The small molecule below binds the protein below.
Small molecule (SMILES): N[C@H](c1ccccc1)c1ccccc1Cn1c(=S)[nH]c(=O)c2[nH]ccc21

Sequence of chain 1.A:
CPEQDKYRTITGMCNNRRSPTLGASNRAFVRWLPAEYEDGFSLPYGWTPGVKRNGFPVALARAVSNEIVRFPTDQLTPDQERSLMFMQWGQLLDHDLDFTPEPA

Binding-site contacts:
Ligand atom C5 contacts residue PHE254 of chain 1.C at 3.6 Å (hydrophobic).
Ligand atom C14 contacts residue ARG127 of chain 1.C at 3.8 Å.
Ligand atom C6 contacts residue PHE254 of chain 1.C at 3.7 Å (hydrophobic).
Ligand atom C27 contacts residue PHE99 of chain 1.A at 3.6 Å (hydrophobic).
Ligand atom O22 contacts residue HEM1 of chain 1.I at 3.1 Å.
Ligand atom C23 contacts residue PHE99 of chain 1.A at 4.0 Å (hydrophobic).
Ligand atom C7 contacts residue PRO108 of chain 1.C at 3.7 Å (hydrophobic).
Ligand atom C13 contacts residue THR126 of chain 1.C at 3.8 Å.
Ligand atom C28 contacts residue PHE99 of chain 1.A at 3.9 Å (hydrophobic).
Ligand atom C9 contacts residue GLU4 of chain 1.C at 3.9 Å.
Ligand atom C7 contacts residue MET299 of chain 1.C at 3.6 Å (hydrophobic).
Ligand atom C6 contacts residue PRO108 of chain 1.C at 4.1 Å (hydrophobic).
Ligand atom C26 contacts residue THR100 of chain 1.A at 3.4 Å.
Ligand atom N24 contacts residue ARG127 of chain 1.C at 4.1 Å.
Ligand atom C6 contacts residue VAL298 of chain 1.C at 3.5 Å (hydrophobic).
Ligand atom C8 contacts residue MET299 of chain 1.C at 3.7 Å (hydrophobic).
Ligand atom C26 contacts residue GLU102 of chain 1.A at 3.6 Å.
Ligand atom C5 contacts residue MET299 of chain 1.C at 3.7 Å (hydrophobic).
Ligand atom C4 contacts residue MET299 of chain 1.C at 3.8 Å (hydrophobic).
Ligand atom S19 contacts residue PHE254 of chain 1.C at 3.7 Å.
Ligand atom C21 contacts residue HEM1 of chain 1.I at 3.5 Å.
Ligand atom S19 contacts residue PHE295 of chain 1.C at 3.5 Å.
Ligand atom N20 contacts residue ARG127 of chain 1.C at 3.4 Å.
Ligand atom C6 contacts residue MET299 of chain 1.C at 3.6 Å (hydrophobic).
Ligand atom C8 contacts residue GLU4 of chain 1.C at 4.0 Å.
Ligand atom C21 contacts residue ARG127 of chain 1.C at 3.3 Å.
Ligand atom C13 contacts residue ARG127 of chain 1.C at 4.0 Å.
Ligand atom C7 contacts residue VAL298 of chain 1.C at 3.7 Å (hydrophobic).
Ligand atom C26 contacts residue PHE99 of chain 1.A at 3.6 Å (hydrophobic).
Ligand atom O22 contacts residue ARG127 of chain 1.C at 3.1 Å (salt-bridge).
Ligand atom C27 contacts residue GLU102 of chain 1.A at 3.4 Å.
Ligand atom N24 contacts residue HEM1 of chain 1.I at 2.7 Å (h-bond).
Ligand atom C23 contacts residue HEM1 of chain 1.I at 3.6 Å.
Ligand atom C9 contacts residue MET299 of chain 1.C at 3.8 Å (hydrophobic).
Ligand atom C28 contacts residue HEM1 of chain 1.I at 4.0 Å.
Ligand atom S19 contacts residue GLU130 of chain 1.C at 3.7 Å.
Ligand atom C26 contacts residue HEM1 of chain 1.I at 3.3 Å.
Ligand atom N20 contacts residue HEM1 of chain 1.I at 3.7 Å.
Ligand atom N24 contacts residue PHE99 of chain 1.A at 3.9 Å.
Ligand atom C23 contacts residue ARG127 of chain 1.C at 3.9 Å.

Sequence of chain 1.C:
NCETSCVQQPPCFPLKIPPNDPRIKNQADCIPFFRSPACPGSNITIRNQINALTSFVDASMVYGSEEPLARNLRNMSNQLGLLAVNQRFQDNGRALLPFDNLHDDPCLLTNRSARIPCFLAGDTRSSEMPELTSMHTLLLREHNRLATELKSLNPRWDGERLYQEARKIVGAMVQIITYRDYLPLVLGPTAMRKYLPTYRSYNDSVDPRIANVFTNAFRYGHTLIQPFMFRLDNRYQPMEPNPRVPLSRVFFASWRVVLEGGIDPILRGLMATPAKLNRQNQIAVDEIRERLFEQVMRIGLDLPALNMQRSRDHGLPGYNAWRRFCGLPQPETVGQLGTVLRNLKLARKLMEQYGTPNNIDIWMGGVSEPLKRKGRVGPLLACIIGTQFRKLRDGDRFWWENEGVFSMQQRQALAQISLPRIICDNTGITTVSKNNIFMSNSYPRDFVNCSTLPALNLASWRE